Sequence of chain 1.B:
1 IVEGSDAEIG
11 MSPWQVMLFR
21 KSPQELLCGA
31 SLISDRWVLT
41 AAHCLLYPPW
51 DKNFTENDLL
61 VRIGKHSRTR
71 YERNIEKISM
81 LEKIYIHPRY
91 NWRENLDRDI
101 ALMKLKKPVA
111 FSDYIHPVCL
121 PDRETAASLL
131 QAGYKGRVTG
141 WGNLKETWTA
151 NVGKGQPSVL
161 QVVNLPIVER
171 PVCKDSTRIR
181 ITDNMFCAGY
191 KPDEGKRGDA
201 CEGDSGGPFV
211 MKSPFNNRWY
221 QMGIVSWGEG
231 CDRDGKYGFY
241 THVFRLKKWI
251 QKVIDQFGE

A protein and the small-molecule ligand that binds it are described below.
Small molecule (SMILES): CC(=O)N[C@H]1[C@H](O[C@H]2[C@H](O)[C@@H](NC(C)=O)CO[C@@H]2CO)O[C@H](CO)[C@@H](O[C@H]2O[C@H](CO[C@H]3O[C@H](CO)[C@@H](O)[C@H](O)[C@@H]3O)[C@@H](O)[C@H](O[C@H]3O[C@H](CO)[C@@H](O)[C@H](O)[C@@H]3O)[C@@H]2O)[C@@H]1O

Binding-site contacts:
Ligand atom O5 contacts residue ASN53 of chain 1.B at 2.4 Å (h-bond).
Ligand atom C7 contacts residue ASN53 of chain 1.B at 3.8 Å.
Ligand atom O6 contacts residue THR55 of chain 1.B at 3.5 Å.
Ligand atom C1 contacts residue THR55 of chain 1.B at 4.2 Å.
Ligand atom C5 contacts residue THR55 of chain 1.B at 3.9 Å.
Ligand atom N2 contacts residue ASN53 of chain 1.B at 3.1 Å (h-bond).
Ligand atom C4 contacts residue ASN53 of chain 1.B at 4.2 Å.
Ligand atom O7 contacts residue ASN53 of chain 1.B at 3.7 Å.
Ligand atom C5 contacts residue ASN53 of chain 1.B at 3.7 Å.
Ligand atom C8 contacts residue LEU46 of chain 1.B at 4.3 Å (hydrophobic).
Ligand atom O6 contacts residue ASN53 of chain 1.B at 4.3 Å.
Ligand atom O5 contacts residue THR55 of chain 1.B at 3.6 Å.
Ligand atom C1 contacts residue ASN53 of chain 1.B at 1.5 Å.
Ligand atom C2 contacts residue ASN53 of chain 1.B at 2.5 Å.
Ligand atom C8 contacts residue THR55 of chain 1.B at 4.3 Å.
Ligand atom C6 contacts residue THR55 of chain 1.B at 4.1 Å.
Ligand atom C3 contacts residue ASN53 of chain 1.B at 3.8 Å.